The small molecule below binds the protein below.
Small molecule (SMILES): CC(=O)N[C@H]1[C@H]([C@H](O)[C@H](O)CO)O[C@@](O[C@H]2[C@@H](O)[C@@H](CO)O[C@@H](O[C@H]3[C@H](O)[C@@H](O)[C@H](O)O[C@@H]3CO)[C@@H]2O)(C(=O)O)C[C@@H]1O

Sequence of chain 21.B:
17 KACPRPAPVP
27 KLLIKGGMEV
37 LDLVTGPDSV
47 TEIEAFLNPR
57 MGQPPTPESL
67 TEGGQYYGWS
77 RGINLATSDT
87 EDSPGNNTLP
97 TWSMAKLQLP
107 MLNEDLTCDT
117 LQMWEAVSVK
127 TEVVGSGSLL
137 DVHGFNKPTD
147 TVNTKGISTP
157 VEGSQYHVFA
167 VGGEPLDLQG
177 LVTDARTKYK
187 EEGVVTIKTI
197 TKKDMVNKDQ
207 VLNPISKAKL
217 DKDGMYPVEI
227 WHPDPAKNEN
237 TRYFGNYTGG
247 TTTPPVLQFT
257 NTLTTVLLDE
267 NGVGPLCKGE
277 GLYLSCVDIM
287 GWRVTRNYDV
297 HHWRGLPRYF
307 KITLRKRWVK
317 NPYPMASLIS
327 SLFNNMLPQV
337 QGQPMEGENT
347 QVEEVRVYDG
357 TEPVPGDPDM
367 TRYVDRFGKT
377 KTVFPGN

Binding-site contacts:
Ligand atom N5 contacts residue TYR72 of chain 21.B at 2.8 Å (h-bond).
Ligand atom C1 contacts residue TYR72 of chain 21.B at 3.7 Å (hydrophobic).
Ligand atom C5 contacts residue ASN93 of chain 21.B at 4.0 Å.
Ligand atom O3 contacts residue ASN80 of chain 21.B at 3.9 Å.
Ligand atom C3 contacts residue GLY78 of chain 21.B at 3.8 Å.
Ligand atom O4 contacts residue ILE79 of chain 21.B at 3.8 Å.
Ligand atom O3 contacts residue ARG77 of chain 21.B at 4.1 Å.
Ligand atom O4 contacts residue VAL296 of chain 21.B at 4.2 Å.
Ligand atom C5 contacts residue TYR72 of chain 21.B at 3.7 Å (hydrophobic).
Ligand atom O1A contacts residue ARG77 of chain 21.B at 3.2 Å (salt-bridge).
Ligand atom O6 contacts residue ASN93 of chain 21.B at 3.5 Å (h-bond).
Ligand atom O4 contacts residue HIS298 of chain 21.B at 3.1 Å (h-bond).
Ligand atom C2 contacts residue VAL296 of chain 21.B at 4.3 Å (hydrophobic).
Ligand atom C4 contacts residue TYR72 of chain 21.B at 3.9 Å (hydrophobic).
Ligand atom O4 contacts residue ASN80 of chain 21.B at 4.3 Å.
Ligand atom C4 contacts residue ARG77 of chain 21.B at 3.8 Å.
Ligand atom O1A contacts residue GLY78 of chain 21.B at 3.9 Å.
Ligand atom C2 contacts residue GLY78 of chain 21.B at 3.9 Å.
Ligand atom O3 contacts residue VAL296 of chain 21.B at 3.9 Å.
Ligand atom O4 contacts residue THR291 of chain 21.B at 3.3 Å.
Ligand atom C3 contacts residue HIS298 of chain 21.B at 3.5 Å.
Ligand atom C11 contacts residue ASP85 of chain 21.C at 3.7 Å.
Ligand atom O1A contacts residue TYR72 of chain 21.B at 3.0 Å.
Ligand atom O3 contacts residue GLY78 of chain 21.B at 3.0 Å.
Ligand atom C9 contacts residue ARG77 of chain 21.B at 3.5 Å.
Ligand atom C3 contacts residue GLY78 of chain 21.B at 3.8 Å.
Ligand atom C5 contacts residue ARG77 of chain 21.B at 4.2 Å.
Ligand atom C4 contacts residue HIS298 of chain 21.B at 3.5 Å.
Ligand atom C3 contacts residue VAL296 of chain 21.B at 3.5 Å (hydrophobic).
Ligand atom C1 contacts residue GLY78 of chain 21.B at 4.1 Å.
Ligand atom C4 contacts residue GLY78 of chain 21.B at 3.3 Å.
Ligand atom C3 contacts residue ARG77 of chain 21.B at 4.0 Å.
Ligand atom C1 contacts residue ARG77 of chain 21.B at 3.3 Å.
Ligand atom O1B contacts residue ARG77 of chain 21.B at 2.7 Å (salt-bridge).
Ligand atom O4 contacts residue GLY78 of chain 21.B at 3.1 Å.
Ligand atom C11 contacts residue TYR72 of chain 21.B at 3.5 Å (hydrophobic).
Ligand atom O1B contacts residue TYR72 of chain 21.B at 3.8 Å.
Ligand atom C6 contacts residue TYR72 of chain 21.B at 3.9 Å (hydrophobic).
Ligand atom C10 contacts residue TYR72 of chain 21.B at 3.6 Å (hydrophobic).
Ligand atom C6 contacts residue ASN93 of chain 21.B at 3.2 Å.

Sequence of chain 21.C:
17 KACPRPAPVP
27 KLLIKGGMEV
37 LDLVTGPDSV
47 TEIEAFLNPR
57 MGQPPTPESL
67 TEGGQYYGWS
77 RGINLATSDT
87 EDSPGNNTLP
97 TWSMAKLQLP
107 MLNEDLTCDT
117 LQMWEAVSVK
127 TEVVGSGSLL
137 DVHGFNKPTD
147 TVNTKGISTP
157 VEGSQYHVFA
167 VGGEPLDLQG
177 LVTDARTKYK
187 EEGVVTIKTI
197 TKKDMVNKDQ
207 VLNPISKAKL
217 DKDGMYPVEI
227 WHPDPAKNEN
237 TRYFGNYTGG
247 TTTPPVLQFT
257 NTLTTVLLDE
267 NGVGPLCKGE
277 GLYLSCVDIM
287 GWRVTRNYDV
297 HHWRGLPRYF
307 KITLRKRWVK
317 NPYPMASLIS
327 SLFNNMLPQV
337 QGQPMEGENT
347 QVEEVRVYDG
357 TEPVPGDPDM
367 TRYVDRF